Sequence of chain 1.A:
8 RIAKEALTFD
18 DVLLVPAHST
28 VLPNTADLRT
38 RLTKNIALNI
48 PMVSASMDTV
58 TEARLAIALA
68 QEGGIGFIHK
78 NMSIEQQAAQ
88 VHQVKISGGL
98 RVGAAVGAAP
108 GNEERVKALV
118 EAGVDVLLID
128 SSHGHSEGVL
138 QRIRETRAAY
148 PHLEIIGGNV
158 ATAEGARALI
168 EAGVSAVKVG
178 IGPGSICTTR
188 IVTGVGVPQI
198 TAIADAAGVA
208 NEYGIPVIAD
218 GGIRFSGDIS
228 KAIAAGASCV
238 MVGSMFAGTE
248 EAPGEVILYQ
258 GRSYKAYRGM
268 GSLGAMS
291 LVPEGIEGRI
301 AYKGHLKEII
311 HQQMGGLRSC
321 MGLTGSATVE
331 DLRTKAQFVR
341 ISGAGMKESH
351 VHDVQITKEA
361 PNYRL

Binding-site contacts:
Ligand atom O6 contacts residue GLY268 of chain 1.A at 2.5 Å (h-bond).
Ligand atom O2P contacts residue GLY219 of chain 1.A at 3.0 Å (h-bond).
Ligand atom O1P contacts residue TYR264 of chain 1.A at 2.4 Å (h-bond).
Ligand atom C4 contacts residue NAJ1 of chain 1.D at 3.3 Å.
Ligand atom O6 contacts residue MET267 of chain 1.A at 3.0 Å (h-bond).
Ligand atom N3 contacts residue NAJ1 of chain 1.D at 2.8 Å.
Ligand atom O5' contacts residue GLY218 of chain 1.A at 3.7 Å.
Ligand atom C6 contacts residue NAJ1 of chain 1.D at 3.6 Å.
Ligand atom C5 contacts residue ILE183 of chain 1.A at 3.7 Å (hydrophobic).
Ligand atom O3P contacts residue SER241 of chain 1.A at 3.4 Å (h-bond).
Ligand atom O2P contacts residue GLY181 of chain 1.A at 3.4 Å.
Ligand atom N1 contacts residue NAJ1 of chain 1.D at 3.1 Å.
Ligand atom O3' contacts residue ASP217 of chain 1.A at 2.3 Å (salt-bridge).
Ligand atom C2' contacts residue ASP217 of chain 1.A at 3.7 Å.
Ligand atom C4' contacts residue ASP217 of chain 1.A at 3.5 Å.
Ligand atom C3' contacts residue ASP217 of chain 1.A at 3.3 Å.
Ligand atom C6 contacts residue MET267 of chain 1.A at 3.6 Å (hydrophobic).
Ligand atom N3 contacts residue CYS184 of chain 1.A at 3.4 Å (h-bond).
Ligand atom C5' contacts residue TYR264 of chain 1.A at 3.6 Å (hydrophobic).
Ligand atom C5 contacts residue MET267 of chain 1.A at 3.4 Å (hydrophobic).
Ligand atom C8 contacts residue MET54 of chain 1.A at 3.4 Å (hydrophobic).
Ligand atom O2' contacts residue ASP217 of chain 1.A at 2.5 Å (salt-bridge).
Ligand atom C6 contacts residue GLY268 of chain 1.A at 3.4 Å.
Ligand atom O3P contacts residue GLY240 of chain 1.A at 2.7 Å (h-bond).
Ligand atom O1P contacts residue SER182 of chain 1.A at 2.8 Å (h-bond).
Ligand atom O6 contacts residue GLY266 of chain 1.A at 3.2 Å.
Ligand atom N7 contacts residue ILE183 of chain 1.A at 3.7 Å.
Ligand atom C2 contacts residue GLU294 of chain 1.A at 3.5 Å.
Ligand atom C5 contacts residue NAJ1 of chain 1.D at 3.5 Å.
Ligand atom N7 contacts residue MET267 of chain 1.A at 2.7 Å (h-bond).
Ligand atom O6 contacts residue GLY295 of chain 1.A at 3.7 Å.
Ligand atom N1 contacts residue GLU294 of chain 1.A at 2.9 Å (salt-bridge).
Ligand atom O3' contacts residue ALA52 of chain 1.A at 3.5 Å.
Ligand atom N7 contacts residue GLY266 of chain 1.A at 3.2 Å.
Ligand atom O2P contacts residue SER182 of chain 1.A at 2.6 Å (h-bond).
Ligand atom O1P contacts residue SER241 of chain 1.A at 2.9 Å (h-bond).
Ligand atom P contacts residue SER182 of chain 1.A at 3.6 Å.
Ligand atom C2 contacts residue NAJ1 of chain 1.D at 3.0 Å.
Ligand atom O5' contacts residue GLY181 of chain 1.A at 3.3 Å.
Ligand atom C2 contacts residue CYS184 of chain 1.A at 3.0 Å (hydrophobic).

The small molecule below binds the protein below.
Small molecule (SMILES): O=c1[nH]cnc2c1ncn2[C@@H]1O[C@H](COP(=O)(O)O)[C@@H](O)[C@H]1O